Binding-site contacts:
Ligand atom O6 contacts residue LYS519 of chain 1.A at 3.8 Å.
Ligand atom C1 contacts residue SER542 of chain 1.A at 3.3 Å.
Ligand atom C6 contacts residue LYS519 of chain 1.A at 3.7 Å.
Ligand atom O7 contacts residue ASN540 of chain 1.A at 4.3 Å.
Ligand atom C2 contacts residue ASN540 of chain 1.A at 2.3 Å.
Ligand atom O5 contacts residue ASN540 of chain 1.A at 2.4 Å (h-bond).
Ligand atom O7 contacts residue TRP588 of chain 1.A at 4.0 Å.
Ligand atom C6 contacts residue SER518 of chain 1.A at 3.9 Å.
Ligand atom C4 contacts residue ASN540 of chain 1.A at 4.2 Å.
Ligand atom C5 contacts residue ASN540 of chain 1.A at 3.7 Å.
Ligand atom C6 contacts residue HIS543 of chain 1.A at 4.0 Å.
Ligand atom C7 contacts residue ASN540 of chain 1.A at 3.5 Å.
Ligand atom O7 contacts residue GLU562 of chain 1.A at 4.2 Å.
Ligand atom C8 contacts residue LEU538 of chain 1.A at 4.3 Å (hydrophobic).
Ligand atom C5 contacts residue SER542 of chain 1.A at 3.7 Å.
Ligand atom C3 contacts residue ASN540 of chain 1.A at 3.7 Å.
Ligand atom O6 contacts residue TYR470 of chain 1.A at 4.4 Å.
Ligand atom C5 contacts residue SER518 of chain 1.A at 4.4 Å.
Ligand atom O5 contacts residue ASP516 of chain 1.A at 4.4 Å.
Ligand atom C8 contacts residue ASN540 of chain 1.A at 3.8 Å.
Ligand atom O7 contacts residue LEU538 of chain 1.A at 4.0 Å.
Ligand atom C1 contacts residue SER518 of chain 1.A at 4.4 Å.
Ligand atom O6 contacts residue SER518 of chain 1.A at 4.0 Å.
Ligand atom C1 contacts residue ASN540 of chain 1.A at 1.5 Å.
Ligand atom O5 contacts residue SER518 of chain 1.A at 3.6 Å (h-bond).
Ligand atom N2 contacts residue ALA564 of chain 1.A at 4.5 Å.
Ligand atom C6 contacts residue SER542 of chain 1.A at 4.3 Å.
Ligand atom N2 contacts residue ASN540 of chain 1.A at 2.8 Å (h-bond).
Ligand atom C5 contacts residue HIS543 of chain 1.A at 4.3 Å.
Ligand atom O5 contacts residue SER542 of chain 1.A at 3.4 Å (h-bond).
Ligand atom C7 contacts residue LEU538 of chain 1.A at 4.5 Å (hydrophobic).

The small molecule below binds the protein below.
Small molecule (SMILES): CC(=O)N[C@@H]1[C@@H](O)[C@H](O)[C@@H](CO)O[C@H]1O

Sequence of chain 1.A:
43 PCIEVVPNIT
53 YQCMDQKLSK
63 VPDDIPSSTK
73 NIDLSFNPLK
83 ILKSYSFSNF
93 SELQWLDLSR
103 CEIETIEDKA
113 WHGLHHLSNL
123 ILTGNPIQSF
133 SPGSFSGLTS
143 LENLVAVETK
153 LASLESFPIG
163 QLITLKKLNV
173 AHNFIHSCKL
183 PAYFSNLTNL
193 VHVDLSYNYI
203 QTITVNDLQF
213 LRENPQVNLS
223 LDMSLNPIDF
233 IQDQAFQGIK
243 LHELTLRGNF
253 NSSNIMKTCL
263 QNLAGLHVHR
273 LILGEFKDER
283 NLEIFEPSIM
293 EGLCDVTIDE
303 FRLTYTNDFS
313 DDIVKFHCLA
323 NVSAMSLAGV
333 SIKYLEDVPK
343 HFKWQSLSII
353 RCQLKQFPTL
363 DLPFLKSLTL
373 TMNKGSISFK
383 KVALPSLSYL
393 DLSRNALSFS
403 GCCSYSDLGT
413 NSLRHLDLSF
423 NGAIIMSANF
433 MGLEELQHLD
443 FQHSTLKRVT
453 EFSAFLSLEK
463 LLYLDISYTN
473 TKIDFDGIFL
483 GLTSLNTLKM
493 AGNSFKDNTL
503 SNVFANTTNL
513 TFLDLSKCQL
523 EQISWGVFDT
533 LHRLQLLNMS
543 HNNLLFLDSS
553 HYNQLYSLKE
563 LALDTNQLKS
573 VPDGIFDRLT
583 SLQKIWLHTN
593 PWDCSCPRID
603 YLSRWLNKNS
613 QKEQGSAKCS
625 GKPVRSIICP